Sequence of chain 1.I:
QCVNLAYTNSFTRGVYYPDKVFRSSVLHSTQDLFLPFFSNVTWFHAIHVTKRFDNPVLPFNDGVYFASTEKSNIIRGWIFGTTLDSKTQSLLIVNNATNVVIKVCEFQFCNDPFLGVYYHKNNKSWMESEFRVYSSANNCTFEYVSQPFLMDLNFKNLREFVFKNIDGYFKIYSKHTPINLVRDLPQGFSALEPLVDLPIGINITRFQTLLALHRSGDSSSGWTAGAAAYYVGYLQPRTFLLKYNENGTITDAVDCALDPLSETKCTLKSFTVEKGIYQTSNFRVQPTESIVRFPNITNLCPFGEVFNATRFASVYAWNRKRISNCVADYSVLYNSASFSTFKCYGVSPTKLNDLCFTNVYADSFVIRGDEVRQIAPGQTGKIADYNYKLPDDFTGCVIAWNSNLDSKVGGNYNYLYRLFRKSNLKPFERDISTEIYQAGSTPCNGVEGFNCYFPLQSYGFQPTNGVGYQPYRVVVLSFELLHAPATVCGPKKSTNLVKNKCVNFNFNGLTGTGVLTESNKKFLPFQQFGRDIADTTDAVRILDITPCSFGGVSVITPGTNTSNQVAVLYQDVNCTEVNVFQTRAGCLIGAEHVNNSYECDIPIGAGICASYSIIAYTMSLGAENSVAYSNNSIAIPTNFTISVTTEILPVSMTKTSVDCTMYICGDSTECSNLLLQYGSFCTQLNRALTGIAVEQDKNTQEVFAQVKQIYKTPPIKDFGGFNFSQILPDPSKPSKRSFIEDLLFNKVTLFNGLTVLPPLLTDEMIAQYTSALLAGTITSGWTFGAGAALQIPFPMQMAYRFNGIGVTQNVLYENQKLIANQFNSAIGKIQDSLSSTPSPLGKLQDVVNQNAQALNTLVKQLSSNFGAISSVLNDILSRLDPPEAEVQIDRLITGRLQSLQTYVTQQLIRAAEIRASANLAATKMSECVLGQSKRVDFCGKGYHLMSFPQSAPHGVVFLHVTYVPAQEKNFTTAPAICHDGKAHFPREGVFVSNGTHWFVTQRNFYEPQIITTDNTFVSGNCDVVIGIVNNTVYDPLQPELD

This small molecule binds to this protein.
Small molecule (SMILES): CC(=O)N[C@@H]1[C@@H](O)[C@H](O)[C@@H](CO)O[C@H]1O

Binding-site contacts:
Ligand atom O7 contacts residue GLN1071 of chain 1.I at 2.9 Å (h-bond).
Ligand atom C8 contacts residue ASN717 of chain 1.I at 4.1 Å.
Ligand atom C1 contacts residue LEU922 of chain 1.I at 4.5 Å (hydrophobic).
Ligand atom O4 contacts residue LEU922 of chain 1.I at 3.7 Å.
Ligand atom C1 contacts residue GLN926 of chain 1.I at 4.4 Å.
Ligand atom C4 contacts residue LEU922 of chain 1.I at 4.3 Å (hydrophobic).
Ligand atom C5 contacts residue PHE718 of chain 1.I at 4.5 Å (hydrophobic).
Ligand atom C1 contacts residue GLN1071 of chain 1.I at 4.0 Å.
Ligand atom O5 contacts residue PHE718 of chain 1.I at 4.0 Å.
Ligand atom C2 contacts residue ASN717 of chain 1.I at 2.4 Å.
Ligand atom O3 contacts residue LEU922 of chain 1.I at 4.3 Å.
Ligand atom N2 contacts residue ASN717 of chain 1.I at 2.8 Å (h-bond).
Ligand atom O7 contacts residue ASN717 of chain 1.I at 3.5 Å (h-bond).
Ligand atom O5 contacts residue ASN717 of chain 1.I at 2.4 Å (h-bond).
Ligand atom C5 contacts residue ASN717 of chain 1.I at 3.7 Å.
Ligand atom N2 contacts residue LEU922 of chain 1.I at 4.1 Å.
Ligand atom C4 contacts residue ASN717 of chain 1.I at 4.2 Å.
Ligand atom O4 contacts residue GLN926 of chain 1.I at 4.5 Å.
Ligand atom C2 contacts residue GLN1071 of chain 1.I at 4.0 Å.
Ligand atom C5 contacts residue GLN926 of chain 1.I at 3.4 Å.
Ligand atom C6 contacts residue GLN926 of chain 1.I at 3.9 Å.
Ligand atom C2 contacts residue LEU922 of chain 1.I at 4.4 Å (hydrophobic).
Ligand atom C3 contacts residue LEU922 of chain 1.I at 3.9 Å (hydrophobic).
Ligand atom C1 contacts residue PHE718 of chain 1.I at 4.0 Å (hydrophobic).
Ligand atom C3 contacts residue ASN717 of chain 1.I at 3.7 Å.
Ligand atom O5 contacts residue GLN926 of chain 1.I at 4.1 Å.
Ligand atom C4 contacts residue GLN926 of chain 1.I at 4.4 Å.
Ligand atom C7 contacts residue ASN717 of chain 1.I at 3.4 Å.
Ligand atom N2 contacts residue GLN1071 of chain 1.I at 4.1 Å.
Ligand atom C1 contacts residue ASN717 of chain 1.I at 1.4 Å.
Ligand atom C7 contacts residue GLN1071 of chain 1.I at 3.6 Å.
Ligand atom O6 contacts residue GLN926 of chain 1.I at 3.9 Å.